Sequence of chain 1.D:
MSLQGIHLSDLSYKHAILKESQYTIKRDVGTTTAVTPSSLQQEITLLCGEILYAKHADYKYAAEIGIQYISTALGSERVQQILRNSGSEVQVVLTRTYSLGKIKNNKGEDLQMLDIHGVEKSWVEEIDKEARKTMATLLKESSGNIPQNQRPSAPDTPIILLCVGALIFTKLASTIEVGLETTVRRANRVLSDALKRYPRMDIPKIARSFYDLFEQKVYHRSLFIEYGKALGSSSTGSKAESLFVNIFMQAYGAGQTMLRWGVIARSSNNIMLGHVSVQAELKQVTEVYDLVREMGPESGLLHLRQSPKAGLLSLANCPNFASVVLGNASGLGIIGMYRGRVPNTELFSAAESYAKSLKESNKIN

This small molecule binds to this protein.
Small molecule (SMILES): CC[C@H](C)[C@H](NC(=O)[C@H](CC(C)C)NC(=O)[C@H](CCC(N)=O)NC(=O)[C@H](Cc1ccc(O)cc1)NC(=O)[C@@H](NC(=O)[C@@H](N)CC(=O)O)[C@@H](C)CC)C(=O)N[C@H](C=O)CCSC

Binding-site contacts:
Ligand atom SD contacts residue MET135 of chain 1.D at 3.5 Å.
Ligand atom CE contacts residue TYR53 of chain 1.D at 3.1 Å (hydrophobic).
Ligand atom CB contacts residue ILE103 of chain 1.D at 3.6 Å (hydrophobic).
Ligand atom C contacts residue SER153 of chain 1.D at 3.1 Å.
Ligand atom O contacts residue ARG132 of chain 1.D at 3.2 Å.
Ligand atom SD contacts residue PRO152 of chain 1.D at 3.7 Å.
Ligand atom CD1 contacts residue ARG132 of chain 1.D at 3.7 Å.
Ligand atom O contacts residue LYS104 of chain 1.D at 4.1 Å.
Ligand atom SD contacts residue TYR53 of chain 1.D at 3.3 Å (h-bond).
Ligand atom CA contacts residue ARG132 of chain 1.D at 3.9 Å.
Ligand atom CE2 contacts residue ILE103 of chain 1.D at 4.2 Å (hydrophobic).
Ligand atom O contacts residue ASN105 of chain 1.D at 4.0 Å.
Ligand atom O contacts residue SER153 of chain 1.D at 3.2 Å (h-bond).
Ligand atom CB contacts residue LEU46 of chain 1.D at 3.7 Å (hydrophobic).
Ligand atom O contacts residue ARG151 of chain 1.D at 3.0 Å (salt-bridge).
Ligand atom CB contacts residue ASN106 of chain 1.D at 4.1 Å.
Ligand atom N contacts residue ARG132 of chain 1.D at 3.9 Å.
Ligand atom CD1 contacts residue LYS129 of chain 1.D at 4.1 Å.
Ligand atom CD1 contacts residue ILE103 of chain 1.D at 3.9 Å (hydrophobic).
Ligand atom O contacts residue ARG132 of chain 1.D at 3.7 Å.
Ligand atom CD1 contacts residue MET135 of chain 1.D at 4.1 Å (hydrophobic).
Ligand atom O contacts residue ASN106 of chain 1.D at 4.0 Å.
Ligand atom C contacts residue ARG132 of chain 1.D at 4.1 Å.
Ligand atom CG1 contacts residue LYS133 of chain 1.D at 4.0 Å.
Ligand atom O contacts residue ARG132 of chain 1.D at 3.8 Å.
Ligand atom CB contacts residue ARG132 of chain 1.D at 4.1 Å.
Ligand atom CD1 contacts residue LYS133 of chain 1.D at 3.6 Å.
Ligand atom CE contacts residue ARG132 of chain 1.D at 3.4 Å.
Ligand atom CG contacts residue ARG132 of chain 1.D at 4.1 Å.
Ligand atom C contacts residue ARG132 of chain 1.D at 3.9 Å.
Ligand atom CG1 contacts residue ARG132 of chain 1.D at 3.5 Å.
Ligand atom CB contacts residue PRO152 of chain 1.D at 4.0 Å (hydrophobic).
Ligand atom CD2 contacts residue ILE103 of chain 1.D at 3.6 Å (hydrophobic).
Ligand atom CE1 contacts residue ARG132 of chain 1.D at 4.2 Å.
Ligand atom C contacts residue ARG151 of chain 1.D at 3.7 Å.
Ligand atom CD1 contacts residue ARG132 of chain 1.D at 4.0 Å.
Ligand atom CD1 contacts residue ALA136 of chain 1.D at 3.7 Å (hydrophobic).
Ligand atom CG contacts residue ILE103 of chain 1.D at 3.4 Å (hydrophobic).
Ligand atom CD1 contacts residue ARG132 of chain 1.D at 3.2 Å.
Ligand atom CD1 contacts residue LEU111 of chain 1.D at 3.8 Å (hydrophobic).